Binding-site contacts:
Ligand atom O7 contacts residue PHE19 of chain 1.B at 4.2 Å.
Ligand atom C9 contacts residue PHE188 of chain 1.C at 3.6 Å (hydrophobic).
Ligand atom C10 contacts residue ILE79 of chain 1.C at 3.9 Å (hydrophobic).
Ligand atom C2 contacts residue PHE133 of chain 1.C at 3.5 Å (hydrophobic).
Ligand atom O7 contacts residue TYR38 of chain 1.B at 3.2 Å.
Ligand atom C8 contacts residue GLU131 of chain 1.C at 3.6 Å.
Ligand atom C6 contacts residue PHE19 of chain 1.B at 3.4 Å (hydrophobic).
Ligand atom C10 contacts residue TYR38 of chain 1.B at 3.8 Å (hydrophobic).
Ligand atom C10 contacts residue TYR175 of chain 1.C at 3.1 Å (hydrophobic).
Ligand atom C9 contacts residue PHE133 of chain 1.C at 4.0 Å (hydrophobic).
Ligand atom C8 contacts residue PHE133 of chain 1.C at 3.6 Å (hydrophobic).
Ligand atom C2 contacts residue ASN103 of chain 1.B at 4.3 Å.
Ligand atom C10 contacts residue GLU77 of chain 1.C at 4.3 Å.
Ligand atom C6 contacts residue TYR38 of chain 1.B at 3.6 Å (hydrophobic).
Ligand atom N1 contacts residue GLU131 of chain 1.C at 4.0 Å.
Ligand atom O7 contacts residue VAL40 of chain 1.B at 4.3 Å.
Ligand atom C9 contacts residue TYR175 of chain 1.C at 3.8 Å (hydrophobic).
Ligand atom C9 contacts residue GLU131 of chain 1.C at 4.0 Å.
Ligand atom N1 contacts residue TYR175 of chain 1.C at 4.2 Å.
Ligand atom C2 contacts residue TYR38 of chain 1.B at 3.8 Å (hydrophobic).
Ligand atom C5 contacts residue PHE19 of chain 1.B at 4.3 Å (hydrophobic).
Ligand atom C3 contacts residue ASN103 of chain 1.B at 3.3 Å.
Ligand atom N1 contacts residue GLU77 of chain 1.C at 4.3 Å.
Ligand atom O4 contacts residue LEU178 of chain 1.C at 3.6 Å.
Ligand atom C8 contacts residue GLU77 of chain 1.C at 3.9 Å.
Ligand atom C8 contacts residue ILE79 of chain 1.C at 4.2 Å (hydrophobic).
Ligand atom O7 contacts residue ASN103 of chain 1.B at 3.2 Å (h-bond).
Ligand atom O4 contacts residue TYR38 of chain 1.B at 4.1 Å.
Ligand atom C5 contacts residue TYR38 of chain 1.B at 3.5 Å (hydrophobic).
Ligand atom C3 contacts residue PHE133 of chain 1.C at 4.2 Å (hydrophobic).
Ligand atom C8 contacts residue PRO132 of chain 1.C at 3.1 Å (hydrophobic).
Ligand atom C3 contacts residue TYR38 of chain 1.B at 4.0 Å (hydrophobic).
Ligand atom C9 contacts residue LEU178 of chain 1.C at 4.0 Å (hydrophobic).
Ligand atom O7 contacts residue LEU178 of chain 1.C at 3.9 Å.
Ligand atom C5 contacts residue LEU178 of chain 1.C at 3.9 Å (hydrophobic).
Ligand atom C5 contacts residue ASN103 of chain 1.B at 4.3 Å.
Ligand atom N1 contacts residue PHE133 of chain 1.C at 3.9 Å.
Ligand atom C3 contacts residue LEU178 of chain 1.C at 3.8 Å (hydrophobic).
Ligand atom C2 contacts residue GLU77 of chain 1.C at 3.9 Å.
Ligand atom C10 contacts residue GLU131 of chain 1.C at 3.6 Å.

Sequence of chain 1.C:
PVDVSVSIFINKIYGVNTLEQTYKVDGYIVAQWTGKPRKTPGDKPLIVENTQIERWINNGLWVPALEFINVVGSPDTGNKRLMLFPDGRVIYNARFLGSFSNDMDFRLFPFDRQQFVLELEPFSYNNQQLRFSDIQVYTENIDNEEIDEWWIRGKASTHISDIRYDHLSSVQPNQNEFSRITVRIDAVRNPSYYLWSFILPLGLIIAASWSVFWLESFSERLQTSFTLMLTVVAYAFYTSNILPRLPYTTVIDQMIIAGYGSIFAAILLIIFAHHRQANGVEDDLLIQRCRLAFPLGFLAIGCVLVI

Sequence of chain 1.B:
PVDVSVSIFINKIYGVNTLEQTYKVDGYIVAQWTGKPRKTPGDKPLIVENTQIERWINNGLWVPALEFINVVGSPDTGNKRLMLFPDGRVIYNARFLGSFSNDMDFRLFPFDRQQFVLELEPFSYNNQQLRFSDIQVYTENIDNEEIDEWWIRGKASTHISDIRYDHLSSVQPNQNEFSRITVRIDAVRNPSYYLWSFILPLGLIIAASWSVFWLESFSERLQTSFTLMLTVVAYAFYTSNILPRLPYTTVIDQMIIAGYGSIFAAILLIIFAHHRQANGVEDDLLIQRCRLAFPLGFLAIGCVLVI

The protein below binds the small molecule below.
Small molecule (SMILES): CC(=O)OCC[N+](C)(C)C